Binding-site contacts:
Ligand atom C4 contacts residue PRO1 of chain 1.C at 2.5 Å (hydrophobic).
Ligand atom C5 contacts residue PRO1 of chain 1.C at 3.6 Å (hydrophobic).
Ligand atom F1 contacts residue PRO1 of chain 1.C at 3.2 Å.
Ligand atom O8 contacts residue ARG39 of chain 1.C at 3.9 Å.
Ligand atom O7 contacts residue SER37 of chain 1.C at 4.2 Å.
Ligand atom C5 contacts residue SER37 of chain 1.C at 3.6 Å.
Ligand atom O10 contacts residue SER37 of chain 1.C at 3.9 Å.
Ligand atom C2 contacts residue PRO1 of chain 1.C at 2.5 Å (hydrophobic).
Ligand atom O8 contacts residue SER37 of chain 1.C at 4.2 Å.
Ligand atom C6 contacts residue SER37 of chain 1.C at 4.0 Å.
Ligand atom O10 contacts residue ARG39 of chain 1.C at 4.2 Å.
Ligand atom C3 contacts residue SER37 of chain 1.C at 3.7 Å.
Ligand atom C4 contacts residue SER37 of chain 1.C at 3.6 Å.
Ligand atom C3 contacts residue PRO1 of chain 1.C at 1.3 Å (hydrophobic).
Ligand atom O10 contacts residue ILE2 of chain 1.C at 4.4 Å.
Ligand atom C3 contacts residue ILE2 of chain 1.C at 3.8 Å (hydrophobic).
Ligand atom O10 contacts residue PRO1 of chain 1.C at 4.0 Å.
Ligand atom C2 contacts residue ILE2 of chain 1.C at 3.6 Å (hydrophobic).

This protein binds this small molecule.
Small molecule (SMILES): O=C(O)C(=O)CCCF

Sequence of chain 1.C:
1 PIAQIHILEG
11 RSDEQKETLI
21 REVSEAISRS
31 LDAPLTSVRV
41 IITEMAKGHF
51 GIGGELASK